Binding-site contacts:
Ligand atom CD2 contacts residue ARG430 of chain 1.J at 3.9 Å.
Ligand atom CG contacts residue PRO433 of chain 1.J at 4.3 Å (hydrophobic).
Ligand atom CD1 contacts residue ARG430 of chain 1.J at 4.3 Å.
Ligand atom CE2 contacts residue GLY184 of chain 1.J at 4.0 Å.
Ligand atom CG contacts residue ILE161 of chain 1.J at 3.9 Å (hydrophobic).
Ligand atom CZ contacts residue GLY184 of chain 1.J at 4.0 Å.
Ligand atom CD2 contacts residue LEU156 of chain 1.J at 3.3 Å (hydrophobic).
Ligand atom N contacts residue ARG430 of chain 1.J at 3.8 Å.
Ligand atom CZ contacts residue MET559 of chain 1.J at 4.1 Å (hydrophobic).
Ligand atom CD1 contacts residue PRO433 of chain 1.J at 4.4 Å (hydrophobic).
Ligand atom CE1 contacts residue VAL419 of chain 1.J at 3.9 Å (hydrophobic).
Ligand atom CE1 contacts residue PRO420 of chain 1.J at 3.9 Å (hydrophobic).
Ligand atom CD1 contacts residue ILE182 of chain 1.J at 4.2 Å (hydrophobic).
Ligand atom CE2 contacts residue TYR561 of chain 1.J at 4.3 Å (hydrophobic).
Ligand atom CE2 contacts residue ARG430 of chain 1.J at 3.8 Å.
Ligand atom CB contacts residue ILE182 of chain 1.J at 4.0 Å (hydrophobic).
Ligand atom CD1 contacts residue ASN157 of chain 1.J at 4.2 Å.
Ligand atom CD2 contacts residue PRO433 of chain 1.J at 4.1 Å (hydrophobic).
Ligand atom CD1 contacts residue LEU156 of chain 1.J at 3.6 Å (hydrophobic).
Ligand atom CB contacts residue GLU421 of chain 1.J at 3.7 Å.
Ligand atom O contacts residue ARG430 of chain 1.J at 3.0 Å (salt-bridge).
Ligand atom CZ contacts residue ARG430 of chain 1.J at 4.2 Å.
Ligand atom O contacts residue ILE161 of chain 1.J at 4.3 Å.
Ligand atom CZ contacts residue PRO433 of chain 1.J at 4.2 Å (hydrophobic).
Ligand atom CG contacts residue LEU156 of chain 1.J at 4.1 Å (hydrophobic).
Ligand atom CE2 contacts residue PRO433 of chain 1.J at 4.2 Å (hydrophobic).
Ligand atom CD2 contacts residue ILE161 of chain 1.J at 4.2 Å (hydrophobic).
Ligand atom CA contacts residue ARG430 of chain 1.J at 4.0 Å.
Ligand atom CZ contacts residue VAL419 of chain 1.J at 4.2 Å (hydrophobic).
Ligand atom CE1 contacts residue PRO433 of chain 1.J at 4.3 Å (hydrophobic).
Ligand atom C contacts residue ARG430 of chain 1.J at 3.1 Å.
Ligand atom CE2 contacts residue MET559 of chain 1.J at 4.0 Å (hydrophobic).
Ligand atom CG contacts residue ARG430 of chain 1.J at 4.1 Å.
Ligand atom CE2 contacts residue ILE182 of chain 1.J at 4.0 Å (hydrophobic).
Ligand atom CG contacts residue ILE182 of chain 1.J at 3.7 Å (hydrophobic).
Ligand atom CD2 contacts residue ILE182 of chain 1.J at 3.5 Å (hydrophobic).
Ligand atom CE1 contacts residue GLU421 of chain 1.J at 4.4 Å.
Ligand atom CD1 contacts residue ILE161 of chain 1.J at 4.4 Å (hydrophobic).
Ligand atom CE2 contacts residue ALA183 of chain 1.J at 4.1 Å (hydrophobic).

Sequence of chain 1.J:
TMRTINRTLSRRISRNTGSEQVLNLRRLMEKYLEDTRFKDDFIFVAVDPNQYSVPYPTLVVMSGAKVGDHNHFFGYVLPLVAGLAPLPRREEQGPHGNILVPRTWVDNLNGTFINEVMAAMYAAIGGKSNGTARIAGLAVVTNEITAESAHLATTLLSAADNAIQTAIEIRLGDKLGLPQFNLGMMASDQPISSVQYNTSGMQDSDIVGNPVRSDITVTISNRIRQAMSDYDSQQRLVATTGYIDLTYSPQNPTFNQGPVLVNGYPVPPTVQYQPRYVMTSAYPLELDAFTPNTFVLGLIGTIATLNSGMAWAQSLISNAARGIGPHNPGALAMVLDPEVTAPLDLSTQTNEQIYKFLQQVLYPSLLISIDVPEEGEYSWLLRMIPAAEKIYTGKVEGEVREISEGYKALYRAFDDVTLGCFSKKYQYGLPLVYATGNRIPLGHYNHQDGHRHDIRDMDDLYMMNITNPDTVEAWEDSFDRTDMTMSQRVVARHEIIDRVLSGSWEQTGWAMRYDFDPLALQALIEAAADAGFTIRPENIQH

A protein and the small-molecule ligand that binds it are described below.
Small molecule (SMILES): CC(C)C[C@H](NC(=O)[C@H](CC(N)=O)NC(=O)[C@H](Cc1ccccc1)NC(=O)[C@H](C)NC(=O)CN)C(=O)N[C@H](C=O)Cc1ccccc1